Sequence of chain 1.G:
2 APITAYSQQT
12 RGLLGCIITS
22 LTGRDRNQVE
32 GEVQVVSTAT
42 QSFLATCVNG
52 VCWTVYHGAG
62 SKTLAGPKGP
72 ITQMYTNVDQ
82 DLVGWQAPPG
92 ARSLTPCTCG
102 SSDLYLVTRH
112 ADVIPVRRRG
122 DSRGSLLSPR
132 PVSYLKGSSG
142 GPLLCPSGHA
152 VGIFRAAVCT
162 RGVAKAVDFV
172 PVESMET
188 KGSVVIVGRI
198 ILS

This small molecule binds to this protein.
Small molecule (SMILES): COc1ccc2c(OC[C@@H]3C[C@H]4C(=O)N(C)CCCC/C=C\[C@@H]5C[C@@]5(C(=O)NS(=O)(=O)C5(C)CC5)NC(=O)N34)cc(-c3nc(C(C)C)cs3)nc2c1

Sequence of chain 1.L:
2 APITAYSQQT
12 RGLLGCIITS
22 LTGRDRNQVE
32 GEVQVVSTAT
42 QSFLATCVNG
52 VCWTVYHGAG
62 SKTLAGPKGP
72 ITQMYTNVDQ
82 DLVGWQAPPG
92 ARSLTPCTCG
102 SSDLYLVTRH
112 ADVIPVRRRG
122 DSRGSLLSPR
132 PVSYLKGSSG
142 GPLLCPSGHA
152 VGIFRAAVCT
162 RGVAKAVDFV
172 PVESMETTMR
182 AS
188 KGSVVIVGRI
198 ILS

Binding-site contacts:
Ligand atom C22 contacts residue SER140 of chain 1.G at 3.5 Å.
Ligand atom N23 contacts residue HIS58 of chain 1.G at 2.9 Å (h-bond).
Ligand atom C35 contacts residue ASP82 of chain 1.G at 3.3 Å.
Ligand atom C30 contacts residue SER140 of chain 1.G at 3.5 Å.
Ligand atom C43 contacts residue TYR135 of chain 1.L at 3.5 Å (hydrophobic).
Ligand atom O24 contacts residue SER140 of chain 1.G at 3.4 Å (h-bond).
Ligand atom C33 contacts residue ASP82 of chain 1.G at 3.4 Å.
Ligand atom O28 contacts residue LYS137 of chain 1.G at 3.4 Å.
Ligand atom O27 contacts residue GLY138 of chain 1.G at 3.2 Å.
Ligand atom C12 contacts residue CYS160 of chain 1.G at 3.5 Å (hydrophobic).
Ligand atom N18 contacts residue ARG156 of chain 1.G at 3.0 Å (salt-bridge).
Ligand atom C30 contacts residue HIS58 of chain 1.G at 3.3 Å.
Ligand atom O28 contacts residue GLY138 of chain 1.G at 3.1 Å (h-bond).
Ligand atom N45 contacts residue TYR135 of chain 1.L at 3.5 Å.
Ligand atom C37 contacts residue ASP82 of chain 1.G at 3.5 Å.
Ligand atom C43 contacts residue SER134 of chain 1.L at 3.5 Å.
Ligand atom C46 contacts residue TYR57 of chain 1.G at 3.5 Å (hydrophobic).
Ligand atom C14 contacts residue ALA158 of chain 1.G at 3.4 Å (hydrophobic).
Ligand atom C35 contacts residue SER134 of chain 1.L at 3.1 Å.
Ligand atom C15 contacts residue LYS137 of chain 1.G at 3.6 Å.
Ligand atom S25 contacts residue SER140 of chain 1.G at 3.4 Å (h-bond).
Ligand atom C40 contacts residue ARG156 of chain 1.G at 3.6 Å.
Ligand atom N38 contacts residue ASP82 of chain 1.G at 3.4 Å.
Ligand atom N45 contacts residue SER134 of chain 1.L at 2.8 Å (h-bond).
Ligand atom C10 contacts residue VAL133 of chain 1.L at 3.4 Å (hydrophobic).
Ligand atom C50 contacts residue SER134 of chain 1.L at 3.5 Å.
Ligand atom O24 contacts residue SER139 of chain 1.G at 3.5 Å (h-bond).
Ligand atom N23 contacts residue SER140 of chain 1.G at 3.4 Å (h-bond).
Ligand atom C42 contacts residue ARG156 of chain 1.G at 3.4 Å.
Ligand atom C21 contacts residue PHE155 of chain 1.G at 3.2 Å (hydrophobic).
Ligand atom C40 contacts residue ASP169 of chain 1.G at 3.5 Å.
Ligand atom N18 contacts residue HIS58 of chain 1.G at 3.4 Å (h-bond).
Ligand atom C1 contacts residue ARG156 of chain 1.G at 3.5 Å.
Ligand atom O27 contacts residue SER140 of chain 1.G at 2.5 Å (h-bond).
Ligand atom O17 contacts residue LYS137 of chain 1.G at 3.5 Å (salt-bridge).
Ligand atom O24 contacts residue GLY138 of chain 1.G at 3.1 Å (h-bond).
Ligand atom O51 contacts residue ARG156 of chain 1.G at 2.8 Å (salt-bridge).
Ligand atom O8 contacts residue ALA158 of chain 1.G at 3.3 Å (h-bond).
Ligand atom S44 contacts residue VAL79 of chain 1.G at 3.5 Å (h-bond).
Ligand atom C2 contacts residue ARG156 of chain 1.G at 3.6 Å.